Sequence of chain 1.A:
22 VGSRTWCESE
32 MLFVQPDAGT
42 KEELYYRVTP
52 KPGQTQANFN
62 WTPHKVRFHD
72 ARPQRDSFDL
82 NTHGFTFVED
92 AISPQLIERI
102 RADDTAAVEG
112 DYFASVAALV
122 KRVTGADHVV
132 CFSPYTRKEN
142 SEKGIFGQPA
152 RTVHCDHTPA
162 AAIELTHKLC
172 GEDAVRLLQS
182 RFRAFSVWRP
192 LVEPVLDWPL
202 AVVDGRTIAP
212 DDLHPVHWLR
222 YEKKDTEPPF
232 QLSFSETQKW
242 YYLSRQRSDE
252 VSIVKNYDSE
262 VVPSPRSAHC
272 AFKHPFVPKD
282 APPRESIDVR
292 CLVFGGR

Binding-site contacts:
Ligand atom C1 contacts residue ARG291 of chain 1.A at 3.6 Å.
Ligand atom C3 contacts residue TRP189 of chain 1.A at 3.6 Å (hydrophobic).
Ligand atom C4 contacts residue ALA151 of chain 1.A at 3.6 Å (hydrophobic).
Ligand atom O4 contacts residue ARG138 of chain 1.A at 3.3 Å.
Ligand atom O2 contacts residue ASP289 of chain 1.A at 3.1 Å.
Ligand atom C1 contacts residue HIS270 of chain 1.A at 3.3 Å.
Ligand atom C1 contacts residue ASP289 of chain 1.A at 3.3 Å.
Ligand atom C2 contacts residue FE1 of chain 1.E at 2.8 Å.
Ligand atom O1 contacts residue ASP289 of chain 1.A at 3.8 Å.
Ligand atom O1 contacts residue ARG291 of chain 1.A at 3.0 Å (salt-bridge).
Ligand atom O2 contacts residue ARG291 of chain 1.A at 3.8 Å.
Ligand atom C3 contacts residue ARG138 of chain 1.A at 3.9 Å.
Ligand atom O5 contacts residue HIS155 of chain 1.A at 3.0 Å (h-bond).
Ligand atom C3 contacts residue ASP289 of chain 1.A at 3.8 Å.
Ligand atom O1 contacts residue HIS270 of chain 1.A at 2.9 Å (h-bond).
Ligand atom C4 contacts residue ARG138 of chain 1.A at 3.9 Å.
Ligand atom O5 contacts residue HIS270 of chain 1.A at 3.0 Å (h-bond).
Ligand atom C1 contacts residue SER187 of chain 1.A at 3.8 Å.
Ligand atom O3 contacts residue PRO150 of chain 1.A at 3.3 Å.
Ligand atom O2 contacts residue SER187 of chain 1.A at 3.5 Å.
Ligand atom C5 contacts residue ARG138 of chain 1.A at 3.7 Å.
Ligand atom C2 contacts residue HIS270 of chain 1.A at 3.4 Å.
Ligand atom O5 contacts residue FE1 of chain 1.E at 2.0 Å.
Ligand atom C2 contacts residue ASP289 of chain 1.A at 3.6 Å.
Ligand atom C5 contacts residue TRP189 of chain 1.A at 3.7 Å (hydrophobic).
Ligand atom C1 contacts residue FE1 of chain 1.E at 2.7 Å.
Ligand atom C5 contacts residue ARG285 of chain 1.A at 3.5 Å.
Ligand atom O1 contacts residue SER187 of chain 1.A at 2.9 Å (h-bond).
Ligand atom O3 contacts residue ALA151 of chain 1.A at 2.7 Å (h-bond).
Ligand atom O1 contacts residue FE1 of chain 1.E at 2.0 Å.
Ligand atom O4 contacts residue SER287 of chain 1.A at 3.9 Å.
Ligand atom C2 contacts residue ARG138 of chain 1.A at 3.9 Å.
Ligand atom O4 contacts residue TRP189 of chain 1.A at 2.8 Å (h-bond).
Ligand atom O2 contacts residue TRP189 of chain 1.A at 3.9 Å.
Ligand atom C4 contacts residue LEU201 of chain 1.A at 3.8 Å (hydrophobic).
Ligand atom O3 contacts residue ARG285 of chain 1.A at 2.8 Å (salt-bridge).
Ligand atom O2 contacts residue FE1 of chain 1.E at 3.9 Å.
Ligand atom C5 contacts residue ALA151 of chain 1.A at 3.6 Å (hydrophobic).
Ligand atom O1 contacts residue ASP157 of chain 1.A at 3.1 Å (salt-bridge).
Ligand atom O4 contacts residue ARG285 of chain 1.A at 2.9 Å (salt-bridge).

A small-molecule ligand and the protein it binds are described below.
Small molecule (SMILES): O=C(O)CCC(=O)C(=O)O